Sequence of chain 1.D:
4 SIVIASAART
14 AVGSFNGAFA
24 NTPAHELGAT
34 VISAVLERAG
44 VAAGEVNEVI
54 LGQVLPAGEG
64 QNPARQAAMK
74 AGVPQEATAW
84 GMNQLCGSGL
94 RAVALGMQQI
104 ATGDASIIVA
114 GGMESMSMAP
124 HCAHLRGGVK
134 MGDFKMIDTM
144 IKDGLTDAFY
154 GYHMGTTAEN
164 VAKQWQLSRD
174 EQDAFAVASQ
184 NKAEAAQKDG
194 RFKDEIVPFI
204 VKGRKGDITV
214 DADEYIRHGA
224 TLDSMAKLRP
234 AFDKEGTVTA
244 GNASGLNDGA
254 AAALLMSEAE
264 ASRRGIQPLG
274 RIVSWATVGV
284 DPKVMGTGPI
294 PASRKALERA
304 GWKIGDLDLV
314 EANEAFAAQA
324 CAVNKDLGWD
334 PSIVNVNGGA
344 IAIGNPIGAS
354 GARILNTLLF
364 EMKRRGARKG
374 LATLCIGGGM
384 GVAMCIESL

The protein below binds the small molecule below.
Small molecule (SMILES): O=C[C@@H](O)[C@@H](O)[C@H](O)[C@H](O)CO

Binding-site contacts:
Ligand atom C5 contacts residue VAL76 of chain 1.C at 3.4 Å (hydrophobic).
Ligand atom O5 contacts residue GLY75 of chain 1.C at 4.1 Å.
Ligand atom O2 contacts residue GLN78 of chain 1.C at 2.9 Å (h-bond).
Ligand atom C2 contacts residue GLN78 of chain 1.C at 3.5 Å.
Ligand atom C5 contacts residue GLN78 of chain 1.C at 4.4 Å.
Ligand atom C6 contacts residue GLY75 of chain 1.C at 3.1 Å.
Ligand atom C1 contacts residue PRO285 of chain 1.D at 4.1 Å (hydrophobic).
Ligand atom C3 contacts residue GLN78 of chain 1.C at 3.8 Å.
Ligand atom C4 contacts residue GLN78 of chain 1.C at 4.1 Å.
Ligand atom C5 contacts residue GLY75 of chain 1.C at 3.8 Å.
Ligand atom C4 contacts residue VAL76 of chain 1.C at 4.4 Å (hydrophobic).
Ligand atom O4 contacts residue GLN78 of chain 1.C at 3.8 Å.
Ligand atom C6 contacts residue PRO77 of chain 1.C at 4.2 Å (hydrophobic).
Ligand atom C1 contacts residue MET72 of chain 1.C at 4.1 Å (hydrophobic).
Ligand atom C4 contacts residue PRO77 of chain 1.C at 3.8 Å (hydrophobic).
Ligand atom O5 contacts residue MET72 of chain 1.C at 3.3 Å (h-bond).
Ligand atom O4 contacts residue PRO77 of chain 1.C at 3.4 Å.
Ligand atom O1 contacts residue ASP284 of chain 1.D at 4.2 Å.
Ligand atom O1 contacts residue GLN78 of chain 1.C at 2.7 Å (h-bond).
Ligand atom C1 contacts residue GLN78 of chain 1.C at 3.1 Å.
Ligand atom O6 contacts residue GLY75 of chain 1.C at 4.1 Å.
Ligand atom C6 contacts residue VAL76 of chain 1.C at 4.2 Å (hydrophobic).
Ligand atom O5 contacts residue VAL76 of chain 1.C at 3.3 Å (h-bond).
Ligand atom O5 contacts residue PRO77 of chain 1.C at 4.5 Å.
Ligand atom C5 contacts residue PRO77 of chain 1.C at 3.5 Å (hydrophobic).
Ligand atom O3 contacts residue MET72 of chain 1.C at 3.1 Å.
Ligand atom C3 contacts residue MET72 of chain 1.C at 3.8 Å (hydrophobic).
Ligand atom C3 contacts residue PRO77 of chain 1.C at 4.5 Å (hydrophobic).
Ligand atom O1 contacts residue PRO285 of chain 1.D at 3.8 Å.

Sequence of chain 1.C:
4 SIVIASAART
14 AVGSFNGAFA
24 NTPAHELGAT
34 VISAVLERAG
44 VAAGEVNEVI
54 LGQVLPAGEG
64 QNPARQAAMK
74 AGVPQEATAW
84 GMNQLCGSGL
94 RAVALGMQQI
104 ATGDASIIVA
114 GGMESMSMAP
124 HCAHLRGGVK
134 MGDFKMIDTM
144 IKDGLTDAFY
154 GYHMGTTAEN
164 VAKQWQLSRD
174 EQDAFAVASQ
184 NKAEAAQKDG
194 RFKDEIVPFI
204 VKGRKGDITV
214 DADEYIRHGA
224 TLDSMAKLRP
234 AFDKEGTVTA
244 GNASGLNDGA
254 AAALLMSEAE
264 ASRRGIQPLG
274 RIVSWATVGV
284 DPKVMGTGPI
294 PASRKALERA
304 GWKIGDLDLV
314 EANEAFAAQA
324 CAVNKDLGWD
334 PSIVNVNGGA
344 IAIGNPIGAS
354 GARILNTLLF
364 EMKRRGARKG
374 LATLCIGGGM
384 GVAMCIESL